Sequence of chain 1.A:
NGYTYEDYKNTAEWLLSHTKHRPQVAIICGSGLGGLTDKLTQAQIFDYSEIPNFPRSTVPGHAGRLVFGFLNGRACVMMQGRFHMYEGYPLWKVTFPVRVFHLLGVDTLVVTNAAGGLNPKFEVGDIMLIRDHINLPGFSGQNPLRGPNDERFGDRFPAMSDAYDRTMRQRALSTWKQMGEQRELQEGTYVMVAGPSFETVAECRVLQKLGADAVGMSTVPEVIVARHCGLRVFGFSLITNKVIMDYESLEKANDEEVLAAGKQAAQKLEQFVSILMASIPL

This protein binds this small molecule.
Small molecule (SMILES): O=c1[nH]cnc2c(C[NH+]3C[C@H](CO)[C@@H](O)C3)c[nH]c12

Binding-site contacts:
Ligand atom C5' contacts residue PHE159 of chain 2.A at 3.7 Å (hydrophobic).
Ligand atom C2' contacts residue MET219 of chain 1.A at 3.7 Å (hydrophobic).
Ligand atom N7 contacts residue ALA117 of chain 1.A at 3.8 Å.
Ligand atom C2 contacts residue MET219 of chain 1.A at 3.6 Å (hydrophobic).
Ligand atom C2 contacts residue GLU201 of chain 1.A at 3.1 Å.
Ligand atom N3 contacts residue VAL217 of chain 1.A at 3.5 Å (h-bond).
Ligand atom N3 contacts residue MET219 of chain 1.A at 3.6 Å.
Ligand atom C10 contacts residue ALA116 of chain 1.A at 3.2 Å (hydrophobic).
Ligand atom O3' contacts residue PHE159 of chain 2.A at 3.6 Å.
Ligand atom C3' contacts residue PHE159 of chain 2.A at 3.5 Å (hydrophobic).
Ligand atom C2' contacts residue SO41 of chain 1.B at 3.7 Å.
Ligand atom C6 contacts residue GLU201 of chain 1.A at 3.6 Å.
Ligand atom C5 contacts residue GLY118 of chain 1.A at 3.5 Å.
Ligand atom C8 contacts residue ASN243 of chain 1.A at 3.6 Å.
Ligand atom C4' contacts residue SO41 of chain 1.B at 3.8 Å.
Ligand atom N1 contacts residue GLU201 of chain 1.A at 2.7 Å (salt-bridge).
Ligand atom O5' contacts residue VAL260 of chain 1.A at 3.5 Å.
Ligand atom N7 contacts residue ASN243 of chain 1.A at 2.8 Å (h-bond).
Ligand atom C3' contacts residue SO41 of chain 1.B at 3.6 Å.
Ligand atom O6 contacts residue VAL245 of chain 1.A at 3.5 Å.
Ligand atom C6 contacts residue PHE200 of chain 1.A at 3.5 Å (hydrophobic).
Ligand atom C2 contacts residue VAL217 of chain 1.A at 3.7 Å (hydrophobic).
Ligand atom N3 contacts residue GLY218 of chain 1.A at 3.7 Å.
Ligand atom C4 contacts residue VAL217 of chain 1.A at 3.5 Å (hydrophobic).
Ligand atom C6' contacts residue SO41 of chain 1.B at 3.4 Å.
Ligand atom C8 contacts residue THR242 of chain 1.A at 3.7 Å.
Ligand atom N1 contacts residue VAL217 of chain 1.A at 3.7 Å.
Ligand atom O6 contacts residue PHE200 of chain 1.A at 3.8 Å.
Ligand atom O5' contacts residue ASP257 of chain 1.A at 2.4 Å (salt-bridge).
Ligand atom O3' contacts residue TYR88 of chain 1.A at 2.8 Å (h-bond).
Ligand atom O6 contacts residue GLU201 of chain 1.A at 3.7 Å.
Ligand atom O6 contacts residue ASN243 of chain 1.A at 3.0 Å (h-bond).
Ligand atom C8 contacts residue GLY118 of chain 1.A at 3.8 Å.
Ligand atom C5' contacts residue ASP257 of chain 1.A at 3.3 Å.
Ligand atom C8 contacts residue ALA117 of chain 1.A at 3.8 Å (hydrophobic).
Ligand atom C5 contacts residue PHE200 of chain 1.A at 3.6 Å (hydrophobic).
Ligand atom N7 contacts residue GLY118 of chain 1.A at 3.4 Å (h-bond).
Ligand atom N1' contacts residue SO41 of chain 1.B at 3.0 Å (h-bond).
Ligand atom N1 contacts residue PHE200 of chain 1.A at 3.5 Å.
Ligand atom O3' contacts residue SO41 of chain 1.B at 3.1 Å (h-bond).

Sequence of chain 2.A:
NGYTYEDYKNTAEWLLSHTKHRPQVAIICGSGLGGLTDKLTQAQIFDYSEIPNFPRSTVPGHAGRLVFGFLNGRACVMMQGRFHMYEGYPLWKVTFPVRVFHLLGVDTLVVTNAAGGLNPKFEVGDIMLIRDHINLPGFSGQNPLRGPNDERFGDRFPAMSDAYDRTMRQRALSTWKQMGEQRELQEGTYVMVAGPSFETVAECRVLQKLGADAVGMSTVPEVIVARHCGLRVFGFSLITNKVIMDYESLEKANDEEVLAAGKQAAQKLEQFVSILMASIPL